Binding-site contacts:
Ligand atom O7 contacts residue TYR723 of chain 1.A at 3.9 Å.
Ligand atom C3 contacts residue ASN759 of chain 1.A at 3.9 Å.
Ligand atom C2 contacts residue ASN759 of chain 1.A at 2.6 Å.
Ligand atom O7 contacts residue ASN759 of chain 1.A at 3.8 Å.
Ligand atom O5 contacts residue ASN759 of chain 1.A at 2.4 Å (h-bond).
Ligand atom C1 contacts residue ASN759 of chain 1.A at 1.4 Å.
Ligand atom N2 contacts residue ASN759 of chain 1.A at 3.0 Å (h-bond).
Ligand atom C4 contacts residue ASN759 of chain 1.A at 4.3 Å.
Ligand atom C7 contacts residue ASN759 of chain 1.A at 3.6 Å.
Ligand atom C5 contacts residue ASN759 of chain 1.A at 3.7 Å.

This protein binds this small molecule.
Small molecule (SMILES): CC(=O)N[C@@H]1[C@@H](O)[C@H](O)[C@@H](CO)O[C@H]1O

Sequence of chain 1.A:
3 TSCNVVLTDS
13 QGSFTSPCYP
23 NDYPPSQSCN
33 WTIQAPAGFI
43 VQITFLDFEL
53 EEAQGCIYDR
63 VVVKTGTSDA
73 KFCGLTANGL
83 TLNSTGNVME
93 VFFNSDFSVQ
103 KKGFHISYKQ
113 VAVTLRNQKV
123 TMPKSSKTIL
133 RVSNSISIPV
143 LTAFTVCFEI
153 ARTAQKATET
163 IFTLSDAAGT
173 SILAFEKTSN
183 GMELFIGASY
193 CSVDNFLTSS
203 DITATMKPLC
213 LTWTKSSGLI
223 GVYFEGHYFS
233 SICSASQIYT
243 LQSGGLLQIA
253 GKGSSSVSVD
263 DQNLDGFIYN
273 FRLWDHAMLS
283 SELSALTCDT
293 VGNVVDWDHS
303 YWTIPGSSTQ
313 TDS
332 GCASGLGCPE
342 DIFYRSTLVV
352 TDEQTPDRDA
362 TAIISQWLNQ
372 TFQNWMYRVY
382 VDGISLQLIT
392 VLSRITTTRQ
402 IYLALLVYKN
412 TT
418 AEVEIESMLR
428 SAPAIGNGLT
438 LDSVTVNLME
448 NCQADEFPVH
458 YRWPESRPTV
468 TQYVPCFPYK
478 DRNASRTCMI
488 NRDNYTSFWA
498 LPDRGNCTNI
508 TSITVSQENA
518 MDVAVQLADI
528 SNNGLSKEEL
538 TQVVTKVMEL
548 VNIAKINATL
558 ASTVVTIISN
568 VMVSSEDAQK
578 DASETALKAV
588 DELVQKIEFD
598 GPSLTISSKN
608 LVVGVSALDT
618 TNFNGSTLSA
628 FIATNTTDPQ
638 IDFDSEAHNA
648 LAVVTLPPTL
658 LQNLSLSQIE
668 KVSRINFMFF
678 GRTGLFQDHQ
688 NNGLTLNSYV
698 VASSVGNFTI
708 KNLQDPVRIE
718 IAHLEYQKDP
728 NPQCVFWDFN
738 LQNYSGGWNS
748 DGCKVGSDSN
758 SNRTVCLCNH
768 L